Sequence of chain 11.E:
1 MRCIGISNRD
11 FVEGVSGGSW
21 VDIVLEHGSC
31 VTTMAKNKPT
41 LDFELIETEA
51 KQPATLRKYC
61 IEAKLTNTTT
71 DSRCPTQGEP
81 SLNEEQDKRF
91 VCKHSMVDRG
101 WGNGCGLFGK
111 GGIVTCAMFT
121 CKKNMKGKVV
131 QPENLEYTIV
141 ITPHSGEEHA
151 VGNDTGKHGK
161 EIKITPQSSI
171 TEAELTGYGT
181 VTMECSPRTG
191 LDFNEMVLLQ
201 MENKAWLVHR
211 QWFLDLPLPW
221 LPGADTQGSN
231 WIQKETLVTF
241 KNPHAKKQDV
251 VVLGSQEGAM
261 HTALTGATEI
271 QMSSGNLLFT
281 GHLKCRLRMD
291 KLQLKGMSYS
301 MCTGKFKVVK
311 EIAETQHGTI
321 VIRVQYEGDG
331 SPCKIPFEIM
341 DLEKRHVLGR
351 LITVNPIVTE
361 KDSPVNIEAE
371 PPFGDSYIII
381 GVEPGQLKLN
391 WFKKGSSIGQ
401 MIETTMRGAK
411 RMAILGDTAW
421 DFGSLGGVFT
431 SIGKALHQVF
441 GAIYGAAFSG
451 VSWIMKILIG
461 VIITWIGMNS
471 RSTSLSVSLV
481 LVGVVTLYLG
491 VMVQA

A small-molecule ligand and the protein it binds are described below.
Small molecule (SMILES): CC(=O)N[C@@H]1[C@@H](O)[C@H](O)[C@@H](CO)O[C@H]1O

Binding-site contacts:
Ligand atom C7 contacts residue MET118 of chain 11.E at 3.8 Å (hydrophobic).
Ligand atom C1 contacts residue ASN67 of chain 11.E at 1.4 Å.
Ligand atom C8 contacts residue ASN67 of chain 11.E at 3.6 Å.
Ligand atom O7 contacts residue ARG89 of chain 11.E at 4.2 Å.
Ligand atom C5 contacts residue ASN67 of chain 11.E at 3.7 Å.
Ligand atom C3 contacts residue ASN67 of chain 11.E at 3.6 Å.
Ligand atom C8 contacts residue PHE90 of chain 11.E at 4.4 Å (hydrophobic).
Ligand atom C8 contacts residue MET118 of chain 11.E at 4.1 Å (hydrophobic).
Ligand atom O3 contacts residue ASN67 of chain 11.E at 3.8 Å.
Ligand atom C7 contacts residue ASN67 of chain 11.E at 3.8 Å.
Ligand atom O7 contacts residue ASN67 of chain 11.E at 4.5 Å.
Ligand atom O5 contacts residue ASN67 of chain 11.E at 2.4 Å (h-bond).
Ligand atom N2 contacts residue ASN67 of chain 11.E at 3.3 Å (h-bond).
Ligand atom C4 contacts residue ASN67 of chain 11.E at 4.2 Å.
Ligand atom O7 contacts residue MET118 of chain 11.E at 3.5 Å.
Ligand atom C2 contacts residue ASN67 of chain 11.E at 2.4 Å.